Sequence of chain 1.G:
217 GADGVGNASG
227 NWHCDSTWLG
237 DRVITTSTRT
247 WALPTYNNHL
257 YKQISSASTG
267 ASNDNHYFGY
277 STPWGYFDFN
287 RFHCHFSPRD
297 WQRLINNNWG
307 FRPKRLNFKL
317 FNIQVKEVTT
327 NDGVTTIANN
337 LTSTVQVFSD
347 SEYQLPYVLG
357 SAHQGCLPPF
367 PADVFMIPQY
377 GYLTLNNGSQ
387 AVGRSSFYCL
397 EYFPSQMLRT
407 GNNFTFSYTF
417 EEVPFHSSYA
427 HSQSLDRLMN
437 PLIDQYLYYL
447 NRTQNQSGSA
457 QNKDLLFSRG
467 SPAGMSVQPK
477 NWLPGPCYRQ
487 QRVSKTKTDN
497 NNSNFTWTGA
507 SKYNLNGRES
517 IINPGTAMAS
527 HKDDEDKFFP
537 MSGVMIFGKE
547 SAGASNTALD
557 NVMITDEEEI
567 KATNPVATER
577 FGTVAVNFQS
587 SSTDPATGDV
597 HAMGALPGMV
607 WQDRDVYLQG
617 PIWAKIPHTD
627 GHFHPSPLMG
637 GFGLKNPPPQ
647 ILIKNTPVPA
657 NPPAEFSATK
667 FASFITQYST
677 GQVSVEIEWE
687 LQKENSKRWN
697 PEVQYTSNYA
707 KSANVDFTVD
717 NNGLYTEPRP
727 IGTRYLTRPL

Sequence of chain 1.B:
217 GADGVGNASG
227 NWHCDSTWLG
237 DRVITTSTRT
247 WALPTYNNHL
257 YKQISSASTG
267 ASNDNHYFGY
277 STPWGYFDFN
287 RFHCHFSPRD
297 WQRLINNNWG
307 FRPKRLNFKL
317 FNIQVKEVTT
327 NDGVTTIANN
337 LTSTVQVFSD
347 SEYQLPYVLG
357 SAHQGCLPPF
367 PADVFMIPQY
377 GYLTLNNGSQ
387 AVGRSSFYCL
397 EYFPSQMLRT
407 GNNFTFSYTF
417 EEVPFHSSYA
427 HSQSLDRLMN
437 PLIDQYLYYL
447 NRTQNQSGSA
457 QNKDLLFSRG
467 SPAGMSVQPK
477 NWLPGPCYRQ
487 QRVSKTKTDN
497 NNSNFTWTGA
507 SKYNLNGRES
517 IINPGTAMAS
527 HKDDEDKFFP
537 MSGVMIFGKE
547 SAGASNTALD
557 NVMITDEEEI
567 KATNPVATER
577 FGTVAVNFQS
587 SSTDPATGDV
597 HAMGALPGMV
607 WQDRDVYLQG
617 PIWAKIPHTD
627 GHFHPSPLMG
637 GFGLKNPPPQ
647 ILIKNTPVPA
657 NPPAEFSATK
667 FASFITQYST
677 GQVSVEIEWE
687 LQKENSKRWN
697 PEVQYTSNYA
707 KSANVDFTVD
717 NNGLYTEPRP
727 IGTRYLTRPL

This protein binds this small molecule.
Small molecule (SMILES): Nc1ccnc(=O)[nH]1

Binding-site contacts:
Ligand atom C4 contacts residue HIS628 of chain 1.G at 4.4 Å.
Ligand atom C2 contacts residue HIS630 of chain 1.B at 3.8 Å.
Ligand atom C4 contacts residue HIS630 of chain 1.B at 3.6 Å.
Ligand atom O2 contacts residue HIS628 of chain 1.G at 3.5 Å (h-bond).
Ligand atom C6 contacts residue PHE629 of chain 1.G at 4.0 Å (hydrophobic).
Ligand atom O2 contacts residue HIS630 of chain 1.B at 4.0 Å.
Ligand atom C5 contacts residue PHE629 of chain 1.B at 4.0 Å (hydrophobic).
Ligand atom N4 contacts residue HIS630 of chain 1.B at 3.2 Å (h-bond).
Ligand atom N3 contacts residue HIS630 of chain 1.B at 3.1 Å (h-bond).
Ligand atom C2 contacts residue HIS628 of chain 1.G at 3.3 Å.
Ligand atom O2 contacts residue GLY627 of chain 1.G at 3.9 Å.
Ligand atom C6 contacts residue HIS628 of chain 1.G at 3.1 Å.
Ligand atom N4 contacts residue PHE629 of chain 1.B at 4.4 Å.
Ligand atom N1 contacts residue PHE629 of chain 1.G at 4.2 Å.
Ligand atom O2 contacts residue ASP626 of chain 1.G at 4.2 Å.
Ligand atom N1 contacts residue HIS628 of chain 1.G at 2.6 Å (h-bond).
Ligand atom N3 contacts residue HIS628 of chain 1.G at 4.1 Å.
Ligand atom C5 contacts residue HIS628 of chain 1.G at 4.0 Å.